Sequence of chain 1.C:
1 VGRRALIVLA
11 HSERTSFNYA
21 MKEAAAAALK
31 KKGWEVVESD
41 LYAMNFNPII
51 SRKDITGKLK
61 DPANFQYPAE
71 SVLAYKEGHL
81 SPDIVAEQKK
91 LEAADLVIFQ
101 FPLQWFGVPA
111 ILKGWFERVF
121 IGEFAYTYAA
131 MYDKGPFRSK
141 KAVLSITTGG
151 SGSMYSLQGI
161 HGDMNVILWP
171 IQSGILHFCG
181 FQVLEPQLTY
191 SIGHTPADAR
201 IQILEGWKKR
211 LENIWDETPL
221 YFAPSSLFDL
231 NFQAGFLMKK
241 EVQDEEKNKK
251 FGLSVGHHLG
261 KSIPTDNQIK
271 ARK

Binding-site contacts:
Ligand atom C18 contacts residue FAD1 of chain 1.I at 3.7 Å.
Ligand atom N19 contacts residue TYR128 of chain 1.A at 3.5 Å (h-bond).
Ligand atom C12 contacts residue TRP105 of chain 1.C at 3.8 Å (hydrophobic).
Ligand atom C25 contacts residue TYR128 of chain 1.A at 3.7 Å (hydrophobic).
Ligand atom O21 contacts residue TYR128 of chain 1.A at 3.2 Å.
Ligand atom C12 contacts residue PHE106 of chain 1.C at 3.7 Å (hydrophobic).
Ligand atom O21 contacts residue GLY150 of chain 1.C at 3.9 Å.
Ligand atom C11 contacts residue FAD1 of chain 1.I at 3.5 Å.
Ligand atom C31 contacts residue TYR126 of chain 1.A at 3.3 Å (hydrophobic).
Ligand atom C20 contacts residue GLY149 of chain 1.C at 3.3 Å.
Ligand atom C1 contacts residue FAD1 of chain 1.I at 3.8 Å.
Ligand atom C12 contacts residue FAD1 of chain 1.I at 3.1 Å.
Ligand atom C6 contacts residue TYR126 of chain 1.A at 3.5 Å (hydrophobic).
Ligand atom O9 contacts residue TYR126 of chain 1.A at 3.0 Å (h-bond).
Ligand atom C6 contacts residue FAD1 of chain 1.I at 3.5 Å.
Ligand atom C12 contacts residue GLY174 of chain 1.A at 3.5 Å.
Ligand atom C11 contacts residue HIS161 of chain 1.C at 3.5 Å.
Ligand atom C31 contacts residue PRO68 of chain 1.A at 3.5 Å (hydrophobic).
Ligand atom C20 contacts residue GLY150 of chain 1.C at 3.1 Å.
Ligand atom C11 contacts residue PHE106 of chain 1.C at 3.1 Å (hydrophobic).
Ligand atom C18 contacts residue TYR128 of chain 1.A at 3.5 Å (hydrophobic).
Ligand atom C31 contacts residue FAD1 of chain 1.I at 3.6 Å.
Ligand atom C26 contacts residue TYR128 of chain 1.A at 3.2 Å (hydrophobic).
Ligand atom N1 contacts residue PHE178 of chain 1.A at 3.1 Å.
Ligand atom C2 contacts residue FAD1 of chain 1.I at 3.8 Å.
Ligand atom O9 contacts residue FAD1 of chain 1.I at 3.6 Å.
Ligand atom C1 contacts residue PHE178 of chain 1.A at 3.5 Å (hydrophobic).
Ligand atom N19 contacts residue FAD1 of chain 1.I at 3.5 Å (h-bond).
Ligand atom C31 contacts residue TYR128 of chain 1.A at 3.8 Å (hydrophobic).
Ligand atom C3 contacts residue FAD1 of chain 1.I at 3.7 Å.
Ligand atom C4 contacts residue FAD1 of chain 1.I at 3.6 Å.
Ligand atom N19 contacts residue TYR126 of chain 1.A at 3.7 Å.
Ligand atom O8 contacts residue HIS161 of chain 1.C at 3.1 Å (h-bond).
Ligand atom C4 contacts residue TYR126 of chain 1.A at 3.7 Å (hydrophobic).
Ligand atom C5 contacts residue PHE178 of chain 1.A at 3.8 Å (hydrophobic).
Ligand atom C17 contacts residue TYR128 of chain 1.A at 3.8 Å (hydrophobic).
Ligand atom C17 contacts residue FAD1 of chain 1.I at 3.7 Å.
Ligand atom C5 contacts residue FAD1 of chain 1.I at 3.8 Å.
Ligand atom C25 contacts residue FAD1 of chain 1.I at 3.8 Å.
Ligand atom C25 contacts residue GLY149 of chain 1.C at 3.9 Å.

The small molecule below binds the protein below.
Small molecule (SMILES): Cn1c(CCCO)c(CO)c2c1C(=O)C=C(N1CC1)C2=O

Sequence of chain 1.A:
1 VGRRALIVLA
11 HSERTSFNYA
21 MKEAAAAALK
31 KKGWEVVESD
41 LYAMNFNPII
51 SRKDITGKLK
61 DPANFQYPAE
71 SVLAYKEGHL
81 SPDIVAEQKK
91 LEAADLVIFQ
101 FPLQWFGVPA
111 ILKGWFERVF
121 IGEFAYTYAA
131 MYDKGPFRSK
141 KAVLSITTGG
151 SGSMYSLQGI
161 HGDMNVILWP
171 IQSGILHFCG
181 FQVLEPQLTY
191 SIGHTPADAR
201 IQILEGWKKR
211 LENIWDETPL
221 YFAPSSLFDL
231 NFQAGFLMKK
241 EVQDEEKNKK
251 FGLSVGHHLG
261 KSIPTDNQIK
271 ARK